Binding-site contacts:
Ligand atom C2 contacts residue U3 of chain 39.C at 3.0 Å.
Ligand atom N1 contacts residue U1 of chain 39.C at 2.8 Å (h-bond).
Ligand atom C6 contacts residue U1 of chain 39.C at 3.6 Å.
Ligand atom N6 contacts residue U3 of chain 39.C at 3.0 Å (h-bond).
Ligand atom C2 contacts residue U1 of chain 39.C at 3.5 Å.
Ligand atom N6 contacts residue U1 of chain 39.C at 2.8 Å (h-bond).
Ligand atom C4 contacts residue U2 of chain 39.C at 4.3 Å.
Ligand atom C6 contacts residue U2 of chain 39.C at 4.1 Å.
Ligand atom N1 contacts residue U2 of chain 39.C at 3.5 Å (h-bond).
Ligand atom N3 contacts residue U2 of chain 39.C at 3.7 Å.
Ligand atom N1 contacts residue U3 of chain 39.C at 2.7 Å (h-bond).
Ligand atom C6 contacts residue U3 of chain 39.C at 3.3 Å.
Ligand atom C2 contacts residue U2 of chain 39.C at 3.2 Å.
Ligand atom N6 contacts residue U2 of chain 39.C at 4.2 Å.
Ligand atom N3 contacts residue U3 of chain 39.C at 4.2 Å.

The protein below binds the small molecule below.
Small molecule (SMILES): Nc1ncnc2c1ncn2[C@@H]1O[C@H](CO[P](=O)(O)O[C@H]2[C@@H](O)[C@H](n3cnc4c(N)ncnc43)O[C@@H]2CO[P](=O)(O)O[C@H]2[C@@H](O)[C@H](n3cnc4c(N)ncnc43)O[C@@H]2COP(=O)(O)O)[C@@H](O)[C@H]1O